Sequence of chain 1.A:
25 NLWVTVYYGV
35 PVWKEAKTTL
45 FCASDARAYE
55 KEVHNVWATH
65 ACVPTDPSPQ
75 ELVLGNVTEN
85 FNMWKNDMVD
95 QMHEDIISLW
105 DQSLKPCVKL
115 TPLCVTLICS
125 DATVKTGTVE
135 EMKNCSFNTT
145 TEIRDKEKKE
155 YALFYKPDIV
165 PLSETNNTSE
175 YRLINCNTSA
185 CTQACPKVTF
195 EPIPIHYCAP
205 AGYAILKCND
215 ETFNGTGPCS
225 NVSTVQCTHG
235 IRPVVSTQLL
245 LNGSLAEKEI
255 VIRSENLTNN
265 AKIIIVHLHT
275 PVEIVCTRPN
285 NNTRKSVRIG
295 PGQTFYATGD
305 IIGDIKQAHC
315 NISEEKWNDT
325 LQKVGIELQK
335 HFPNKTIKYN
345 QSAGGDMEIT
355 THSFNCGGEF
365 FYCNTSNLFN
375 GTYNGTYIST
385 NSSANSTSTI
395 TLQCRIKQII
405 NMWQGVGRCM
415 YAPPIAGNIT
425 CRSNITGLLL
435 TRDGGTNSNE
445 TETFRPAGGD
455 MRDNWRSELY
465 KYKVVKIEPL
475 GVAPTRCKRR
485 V

Binding-site contacts:
Ligand atom C3 contacts residue ASN378 of chain 1.A at 3.9 Å.
Ligand atom C2 contacts residue ILE382 of chain 1.A at 4.3 Å (hydrophobic).
Ligand atom C7 contacts residue ASN378 of chain 1.A at 3.1 Å.
Ligand atom N2 contacts residue ILE382 of chain 1.A at 4.0 Å.
Ligand atom C8 contacts residue ASN378 of chain 1.A at 3.5 Å.
Ligand atom C4 contacts residue ASN378 of chain 1.A at 4.2 Å.
Ligand atom O5 contacts residue ASN378 of chain 1.A at 2.3 Å (h-bond).
Ligand atom C1 contacts residue ASN378 of chain 1.A at 1.4 Å.
Ligand atom C7 contacts residue ILE382 of chain 1.A at 4.4 Å (hydrophobic).
Ligand atom C5 contacts residue ASN378 of chain 1.A at 3.6 Å.
Ligand atom C2 contacts residue ASN378 of chain 1.A at 2.6 Å.
Ligand atom N2 contacts residue ASN378 of chain 1.A at 2.7 Å (h-bond).
Ligand atom O6 contacts residue ASN378 of chain 1.A at 4.4 Å.
Ligand atom C8 contacts residue ILE382 of chain 1.A at 3.7 Å (hydrophobic).
Ligand atom O7 contacts residue ASN378 of chain 1.A at 3.8 Å.

A protein and the small-molecule ligand that binds it are described below.
Small molecule (SMILES): CC(=O)N[C@@H]1[C@@H](O)[C@H](O)[C@@H](CO)O[C@H]1O